Binding-site contacts:
Ligand atom O6 contacts residue GLU42 of chain 1.A at 2.5 Å (salt-bridge).
Ligand atom O6 contacts residue GLY344 of chain 1.A at 4.1 Å.
Ligand atom C3 contacts residue MET184 of chain 1.A at 4.1 Å (hydrophobic).
Ligand atom O3 contacts residue ASP185 of chain 1.A at 4.0 Å.
Ligand atom C6 contacts residue GLY344 of chain 1.A at 3.7 Å.
Ligand atom O1 contacts residue GLY345 of chain 1.A at 3.6 Å.
Ligand atom C6 contacts residue HIS43 of chain 1.A at 3.5 Å.
Ligand atom O6 contacts residue HIS43 of chain 1.A at 2.7 Å (h-bond).
Ligand atom C3 contacts residue ASP45 of chain 1.A at 3.4 Å.
Ligand atom C4 contacts residue MET184 of chain 1.A at 3.6 Å (hydrophobic).
Ligand atom O2 contacts residue CYS181 of chain 1.A at 3.4 Å.
Ligand atom C5 contacts residue GLY344 of chain 1.A at 4.1 Å.
Ligand atom O3 contacts residue TYR235 of chain 1.A at 3.5 Å (h-bond).
Ligand atom O3 contacts residue ASP45 of chain 1.A at 2.6 Å (salt-bridge).
Ligand atom C3 contacts residue ASP185 of chain 1.A at 3.4 Å.
Ligand atom C4 contacts residue ASP45 of chain 1.A at 3.3 Å.
Ligand atom C3 contacts residue GLY182 of chain 1.A at 4.1 Å.
Ligand atom O1 contacts residue ASP185 of chain 1.A at 4.1 Å.
Ligand atom C3 contacts residue TYR235 of chain 1.A at 3.8 Å (hydrophobic).
Ligand atom O4 contacts residue ASP45 of chain 1.A at 2.7 Å (salt-bridge).
Ligand atom C1 contacts residue TYR235 of chain 1.A at 4.2 Å (hydrophobic).
Ligand atom O2 contacts residue ASP185 of chain 1.A at 2.5 Å (salt-bridge).
Ligand atom C2 contacts residue TYR235 of chain 1.A at 3.5 Å (hydrophobic).
Ligand atom C5 contacts residue GLY345 of chain 1.A at 4.2 Å.
Ligand atom C2 contacts residue CYS181 of chain 1.A at 4.1 Å (hydrophobic).
Ligand atom C5 contacts residue GLU42 of chain 1.A at 4.0 Å.
Ligand atom O4 contacts residue TYR46 of chain 1.A at 3.6 Å.
Ligand atom C6 contacts residue GLU42 of chain 1.A at 3.4 Å.
Ligand atom O5 contacts residue TYR235 of chain 1.A at 3.6 Å.
Ligand atom O5 contacts residue GLY344 of chain 1.A at 3.8 Å.
Ligand atom O4 contacts residue TYR235 of chain 1.A at 2.7 Å (h-bond).
Ligand atom C4 contacts residue TYR235 of chain 1.A at 3.7 Å (hydrophobic).
Ligand atom O6 contacts residue MET184 of chain 1.A at 3.6 Å.
Ligand atom O5 contacts residue GLY345 of chain 1.A at 3.4 Å (h-bond).
Ligand atom C5 contacts residue MET184 of chain 1.A at 3.8 Å (hydrophobic).
Ligand atom C1 contacts residue GLY345 of chain 1.A at 3.9 Å.
Ligand atom C1 contacts residue ASP185 of chain 1.A at 3.8 Å.
Ligand atom C2 contacts residue ASP185 of chain 1.A at 3.5 Å.
Ligand atom O3 contacts residue GLY182 of chain 1.A at 2.8 Å (h-bond).
Ligand atom O3 contacts residue CYS181 of chain 1.A at 3.8 Å.

Sequence of chain 1.A:
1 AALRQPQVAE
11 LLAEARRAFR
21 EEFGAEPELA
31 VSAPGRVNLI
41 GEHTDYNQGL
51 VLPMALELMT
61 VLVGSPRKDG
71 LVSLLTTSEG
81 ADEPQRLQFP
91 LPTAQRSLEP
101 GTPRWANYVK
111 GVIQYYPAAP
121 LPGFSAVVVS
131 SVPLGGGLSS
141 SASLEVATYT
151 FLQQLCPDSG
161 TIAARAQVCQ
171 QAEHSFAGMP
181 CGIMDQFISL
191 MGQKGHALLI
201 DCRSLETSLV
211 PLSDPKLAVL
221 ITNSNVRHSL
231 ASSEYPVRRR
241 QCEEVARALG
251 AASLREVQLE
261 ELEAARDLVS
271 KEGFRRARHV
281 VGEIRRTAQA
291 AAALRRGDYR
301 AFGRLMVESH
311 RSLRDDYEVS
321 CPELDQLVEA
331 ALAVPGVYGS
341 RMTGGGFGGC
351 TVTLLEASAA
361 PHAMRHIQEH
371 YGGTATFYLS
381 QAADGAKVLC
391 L

A small-molecule ligand and the protein it binds are described below.
Small molecule (SMILES): OC[C@H]1O[C@@H](O)[C@H](O)[C@@H](O)[C@H]1O